Sequence of chain 3.B:
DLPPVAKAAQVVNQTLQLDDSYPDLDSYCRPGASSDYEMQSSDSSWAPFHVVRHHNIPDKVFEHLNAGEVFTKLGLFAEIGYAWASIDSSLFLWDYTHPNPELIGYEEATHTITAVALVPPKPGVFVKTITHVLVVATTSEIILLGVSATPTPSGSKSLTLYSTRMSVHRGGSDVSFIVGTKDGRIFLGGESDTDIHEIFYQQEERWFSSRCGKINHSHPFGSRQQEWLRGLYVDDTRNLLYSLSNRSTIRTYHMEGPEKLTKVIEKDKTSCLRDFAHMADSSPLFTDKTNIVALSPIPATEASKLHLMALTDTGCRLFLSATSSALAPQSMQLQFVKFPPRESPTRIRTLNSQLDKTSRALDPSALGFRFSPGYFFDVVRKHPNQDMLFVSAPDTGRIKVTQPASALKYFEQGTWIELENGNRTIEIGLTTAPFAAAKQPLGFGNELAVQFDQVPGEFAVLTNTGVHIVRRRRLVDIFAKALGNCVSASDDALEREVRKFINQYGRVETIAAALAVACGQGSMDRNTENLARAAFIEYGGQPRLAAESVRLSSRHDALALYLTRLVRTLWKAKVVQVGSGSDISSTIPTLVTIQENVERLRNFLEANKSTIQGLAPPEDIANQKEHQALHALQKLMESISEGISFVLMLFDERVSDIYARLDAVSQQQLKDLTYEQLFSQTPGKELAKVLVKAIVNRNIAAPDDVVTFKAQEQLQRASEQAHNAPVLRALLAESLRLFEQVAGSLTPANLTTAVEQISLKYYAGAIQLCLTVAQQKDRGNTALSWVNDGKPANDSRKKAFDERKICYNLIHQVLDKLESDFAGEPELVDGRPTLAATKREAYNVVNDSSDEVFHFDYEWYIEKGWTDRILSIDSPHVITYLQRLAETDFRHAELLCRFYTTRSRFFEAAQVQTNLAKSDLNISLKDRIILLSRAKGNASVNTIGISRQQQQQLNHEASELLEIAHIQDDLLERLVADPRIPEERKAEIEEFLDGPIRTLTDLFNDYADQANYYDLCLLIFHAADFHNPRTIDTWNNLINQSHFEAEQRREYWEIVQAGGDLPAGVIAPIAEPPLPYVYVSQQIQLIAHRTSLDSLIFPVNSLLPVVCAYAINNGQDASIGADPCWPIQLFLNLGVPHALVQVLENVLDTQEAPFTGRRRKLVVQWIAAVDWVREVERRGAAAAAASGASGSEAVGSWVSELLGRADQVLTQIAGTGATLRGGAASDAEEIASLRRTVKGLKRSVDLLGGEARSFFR

Binding-site contacts:
Ligand atom CZ contacts residue TYR106 of chain 3.E at 0.8 Å (hydrophobic).
Ligand atom CG contacts residue THR150 of chain 3.E at 1.2 Å.
Ligand atom N contacts residue LEU91 of chain 3.E at 1.5 Å.
Ligand atom CG contacts residue GLY75 of chain 3.E at 1.4 Å.
Ligand atom C contacts residue TRP84 of chain 3.E at 1.1 Å (hydrophobic).
Ligand atom CB contacts residue VAL116 of chain 3.E at 0.5 Å (hydrophobic).
Ligand atom CG contacts residue THR1061 of chain 3.B at 1.1 Å.
Ligand atom ND2 contacts residue SER156 of chain 3.E at 0.9 Å (h-bond).
Ligand atom O contacts residue ALA149 of chain 3.E at 0.7 Å.
Ligand atom N contacts residue SER158 of chain 3.E at 0.7 Å (h-bond).
Ligand atom O contacts residue SER158 of chain 3.E at 1.2 Å.
Ligand atom CB contacts residue THR150 of chain 3.E at 1.2 Å.
Ligand atom CG contacts residue PHE92 of chain 3.E at 1.1 Å (hydrophobic).
Ligand atom CB contacts residue LEU93 of chain 3.E at 1.3 Å (hydrophobic).
Ligand atom CA contacts residue TYR82 of chain 3.E at 1.5 Å (hydrophobic).
Ligand atom C contacts residue SER158 of chain 3.E at 1.4 Å.
Ligand atom N contacts residue VAL116 of chain 3.E at 1.5 Å.
Ligand atom CG contacts residue LYS157 of chain 3.E at 0.9 Å.
Ligand atom N contacts residue TRP84 of chain 3.E at 1.4 Å.
Ligand atom CB contacts residue LYS157 of chain 3.E at 1.2 Å.
Ligand atom C contacts residue LEU93 of chain 3.E at 1.3 Å (hydrophobic).
Ligand atom CD1 contacts residue PHE92 of chain 3.E at 0.9 Å (hydrophobic).
Ligand atom O contacts residue SER158 of chain 3.E at 1.4 Å (h-bond).
Ligand atom CB contacts residue THR1061 of chain 3.B at 1.0 Å.
Ligand atom CE1 contacts residue TYR106 of chain 3.E at 1.5 Å (hydrophobic).
Ligand atom C contacts residue SER158 of chain 3.E at 1.1 Å.
Ligand atom C contacts residue THR1063 of chain 3.B at 1.4 Å.
Ligand atom C contacts residue LEU91 of chain 3.E at 1.1 Å (hydrophobic).
Ligand atom CD contacts residue VAL116 of chain 3.E at 1.2 Å (hydrophobic).
Ligand atom SD contacts residue LYS157 of chain 3.E at 1.4 Å.
Ligand atom CA contacts residue LEU93 of chain 3.E at 1.4 Å (hydrophobic).
Ligand atom OD1 contacts residue THR150 of chain 3.E at 0.7 Å (h-bond).
Ligand atom CA contacts residue TRP84 of chain 3.E at 1.3 Å (hydrophobic).
Ligand atom CA contacts residue LEU93 of chain 3.E at 1.2 Å (hydrophobic).
Ligand atom CA contacts residue LEU91 of chain 3.E at 0.7 Å (hydrophobic).
Ligand atom N contacts residue LEU93 of chain 3.E at 0.8 Å.
Ligand atom CG2 contacts residue TYR82 of chain 3.E at 0.9 Å (hydrophobic).
Ligand atom N contacts residue SER158 of chain 3.E at 1.1 Å (h-bond).
Ligand atom OG contacts residue VAL116 of chain 3.E at 1.2 Å.
Ligand atom CA contacts residue VAL116 of chain 3.E at 1.4 Å (hydrophobic).

Sequence of chain 3.E:
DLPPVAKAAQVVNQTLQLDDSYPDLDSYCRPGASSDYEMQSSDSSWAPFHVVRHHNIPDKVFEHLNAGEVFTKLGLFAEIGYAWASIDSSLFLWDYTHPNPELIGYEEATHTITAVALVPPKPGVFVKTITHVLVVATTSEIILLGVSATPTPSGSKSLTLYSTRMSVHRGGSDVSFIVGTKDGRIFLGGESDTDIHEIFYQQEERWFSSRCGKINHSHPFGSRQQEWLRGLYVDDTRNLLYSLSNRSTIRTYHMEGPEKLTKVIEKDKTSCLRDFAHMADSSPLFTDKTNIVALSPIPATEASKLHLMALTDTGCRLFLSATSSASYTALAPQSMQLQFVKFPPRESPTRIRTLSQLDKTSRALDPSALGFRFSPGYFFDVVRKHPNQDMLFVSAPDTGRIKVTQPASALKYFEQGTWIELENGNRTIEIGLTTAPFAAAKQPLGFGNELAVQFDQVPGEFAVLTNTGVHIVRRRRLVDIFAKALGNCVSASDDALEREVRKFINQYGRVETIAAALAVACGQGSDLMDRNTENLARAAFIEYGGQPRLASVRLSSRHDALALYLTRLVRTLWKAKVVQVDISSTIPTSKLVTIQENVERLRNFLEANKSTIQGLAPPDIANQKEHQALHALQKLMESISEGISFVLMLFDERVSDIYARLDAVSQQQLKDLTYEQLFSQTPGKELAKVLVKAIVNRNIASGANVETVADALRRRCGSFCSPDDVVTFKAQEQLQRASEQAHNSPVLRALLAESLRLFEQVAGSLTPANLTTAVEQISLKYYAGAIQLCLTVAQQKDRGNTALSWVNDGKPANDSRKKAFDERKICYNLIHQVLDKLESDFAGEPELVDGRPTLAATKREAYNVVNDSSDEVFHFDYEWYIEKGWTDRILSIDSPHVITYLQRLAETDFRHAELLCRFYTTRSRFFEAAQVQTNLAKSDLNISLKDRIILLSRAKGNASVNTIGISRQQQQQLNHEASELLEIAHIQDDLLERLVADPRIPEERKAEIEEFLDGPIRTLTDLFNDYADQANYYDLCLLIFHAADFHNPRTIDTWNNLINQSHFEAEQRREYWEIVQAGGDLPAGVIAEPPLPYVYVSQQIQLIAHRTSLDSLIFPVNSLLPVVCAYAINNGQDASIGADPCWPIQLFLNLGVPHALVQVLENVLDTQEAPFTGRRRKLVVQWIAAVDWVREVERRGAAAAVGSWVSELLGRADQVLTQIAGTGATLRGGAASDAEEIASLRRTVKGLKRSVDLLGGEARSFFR

This protein binds this small molecule.
Small molecule (SMILES): CC[C@H](C)[C@H](NC(=O)[C@@H](NC(=O)[C@H](CC(C)C)NC(=O)[C@H](CCCCN)NC(=O)[C@H](CCCCN)NC(=O)[C@@H](N)CC1=NC=NC1)C(C)C)C(=O)N[C@@H](CC(N)=O)C(=O)N[C@@H](CCCCN)C(=O)N[C@@H](CC(=O)O)C(=O)N[C@@H](CCSC)C(=O)N[C@@H](CCCN=C(N)N)C(=O)N[C@H](C(=O)N[C@@H](CC(=O)O)C(=O)N[C@@H](CC(C)C)C(=O)N[C@@H](Cc1ccccc1)C(=O)N[C@@H](CO)C(=O)N1CCC[C@H]1C(=O)N1CCC[C@H]1C(=O)N[C@H](C=O)CC(N)=O)[C@@H](C)O